Sequence of chain 1.D:
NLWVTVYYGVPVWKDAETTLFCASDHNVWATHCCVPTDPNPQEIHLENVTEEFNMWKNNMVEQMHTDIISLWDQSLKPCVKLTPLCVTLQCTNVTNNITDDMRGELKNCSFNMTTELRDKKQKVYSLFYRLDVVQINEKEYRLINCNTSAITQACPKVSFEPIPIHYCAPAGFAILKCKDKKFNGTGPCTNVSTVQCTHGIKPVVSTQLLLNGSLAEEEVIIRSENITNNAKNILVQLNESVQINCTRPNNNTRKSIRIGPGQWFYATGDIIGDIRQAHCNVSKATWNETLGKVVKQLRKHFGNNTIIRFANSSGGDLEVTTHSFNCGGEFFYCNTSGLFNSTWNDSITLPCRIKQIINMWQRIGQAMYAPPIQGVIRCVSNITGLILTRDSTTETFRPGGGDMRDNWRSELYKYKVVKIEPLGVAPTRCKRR

The protein below binds the small molecule below.
Small molecule (SMILES): CC(=O)N[C@@H]1[C@@H](O)[C@H](O)[C@@H](CO)O[C@H]1O

Binding-site contacts:
Ligand atom C8 contacts residue GLY444 of chain 1.D at 4.2 Å.
Ligand atom C2 contacts residue ASN306 of chain 1.D at 2.6 Å.
Ligand atom N2 contacts residue ASN306 of chain 1.D at 3.0 Å (h-bond).
Ligand atom O5 contacts residue ILE327 of chain 1.D at 3.4 Å.
Ligand atom C5 contacts residue ILE327 of chain 1.D at 4.2 Å (hydrophobic).
Ligand atom C5 contacts residue ASN306 of chain 1.D at 3.9 Å.
Ligand atom C3 contacts residue ASN306 of chain 1.D at 3.9 Å.
Ligand atom C7 contacts residue ASN306 of chain 1.D at 3.3 Å.
Ligand atom C4 contacts residue ASN306 of chain 1.D at 4.4 Å.
Ligand atom C1 contacts residue ILE327 of chain 1.D at 3.9 Å (hydrophobic).
Ligand atom C8 contacts residue ASN306 of chain 1.D at 4.0 Å.
Ligand atom O7 contacts residue ASN306 of chain 1.D at 3.2 Å (h-bond).
Ligand atom C1 contacts residue ASN306 of chain 1.D at 1.5 Å.
Ligand atom O5 contacts residue ASN306 of chain 1.D at 2.5 Å (h-bond).
Ligand atom C8 contacts residue VAL445 of chain 1.D at 3.7 Å (hydrophobic).
Ligand atom C6 contacts residue ILE327 of chain 1.D at 4.3 Å (hydrophobic).